Sequence of chain 1.E:
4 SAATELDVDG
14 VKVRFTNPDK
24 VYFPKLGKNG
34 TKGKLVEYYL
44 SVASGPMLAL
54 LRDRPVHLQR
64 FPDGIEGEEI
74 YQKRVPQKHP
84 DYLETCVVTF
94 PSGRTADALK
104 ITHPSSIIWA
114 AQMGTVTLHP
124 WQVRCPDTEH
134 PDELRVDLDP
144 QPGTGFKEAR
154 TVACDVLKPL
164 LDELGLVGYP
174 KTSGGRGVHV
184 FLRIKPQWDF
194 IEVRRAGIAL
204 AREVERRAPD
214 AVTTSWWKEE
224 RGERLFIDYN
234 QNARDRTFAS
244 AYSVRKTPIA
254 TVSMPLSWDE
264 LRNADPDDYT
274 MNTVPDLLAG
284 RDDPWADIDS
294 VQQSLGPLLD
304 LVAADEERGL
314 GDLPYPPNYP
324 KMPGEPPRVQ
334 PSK

A protein and the small-molecule ligand that binds it are described below.
Small molecule (SMILES): Nc1ccn([C@H]2C[C@H](O[P](=O)(O)OC[C@H]3O[C@@H](n4cnc5c(=O)nc(N)[nH]c54)C[C@@H]3O[P](=O)(O)OC[C@H]3O[C@@H](n4cnc5c(N)ncnc54)C[C@@H]3O[P](=O)(O)OC[C@H]3O[C@@H](n4cnc5c(=O)nc(N)[nH]c54)C[C@@H]3O[P](=O)(O)OC[C@H]3O[C@@H](n4ccc(N)nc4=O)C[C@@H]3O[P](=O)(O)OC[C@H]3O[C@@H](n4cnc5c(=O)nc(N)[nH]c54)C[C@@H]3O)[C@@H](CO[P](=O)(O)O[C@H]3C[C@H](n4cnc5c(=O)nc(N)[nH]c54)O[C@@H]3COP(=O)(O)O)O2)c(=O)n1

Binding-site contacts:
Ligand atom P contacts residue TYR25 of chain 1.E at 4.0 Å.
Ligand atom OP1 contacts residue LYS81 of chain 1.E at 3.4 Å.
Ligand atom O5' contacts residue PRO65 of chain 1.E at 3.9 Å.
Ligand atom OP3 contacts residue TYR25 of chain 1.E at 2.7 Å (h-bond).
Ligand atom C4' contacts residue ARG63 of chain 1.E at 4.0 Å.
Ligand atom C1' contacts residue ARG63 of chain 1.E at 4.2 Å.
Ligand atom OP3 contacts residue PRO65 of chain 1.E at 2.8 Å (h-bond).
Ligand atom C5' contacts residue GLN115 of chain 1.E at 3.5 Å.
Ligand atom C5' contacts residue LYS81 of chain 1.E at 4.0 Å.
Ligand atom O4' contacts residue ARG63 of chain 1.E at 3.2 Å (salt-bridge).
Ligand atom N7 contacts residue PRO65 of chain 1.E at 4.2 Å.
Ligand atom P contacts residue LYS35 of chain 1.E at 4.1 Å.
Ligand atom C5' contacts residue GLY117 of chain 1.E at 3.9 Å.
Ligand atom OP2 contacts residue GLN115 of chain 1.E at 3.9 Å.
Ligand atom P contacts residue GLN115 of chain 1.E at 3.6 Å.
Ligand atom OP1 contacts residue LYS81 of chain 1.E at 3.8 Å.
Ligand atom OP3 contacts residue LYS23 of chain 1.E at 3.8 Å.
Ligand atom OP1 contacts residue ARG17 of chain 1.E at 3.0 Å (salt-bridge).
Ligand atom P contacts residue PRO65 of chain 1.E at 3.7 Å.
Ligand atom P contacts residue ASN20 of chain 1.E at 3.8 Å.
Ligand atom OP1 contacts residue PRO65 of chain 1.E at 3.6 Å (h-bond).
Ligand atom OP1 contacts residue LYS23 of chain 1.E at 2.7 Å (salt-bridge).
Ligand atom P contacts residue ARG17 of chain 1.E at 3.9 Å.
Ligand atom OP1 contacts residue ASN20 of chain 1.E at 3.5 Å (h-bond).
Ligand atom O5' contacts residue LYS81 of chain 1.E at 3.9 Å.
Ligand atom C5' contacts residue PRO65 of chain 1.E at 4.2 Å (hydrophobic).
Ligand atom O3' contacts residue GLN115 of chain 1.E at 3.5 Å (h-bond).
Ligand atom P contacts residue LYS23 of chain 1.E at 3.9 Å.
Ligand atom O4' contacts residue MET116 of chain 1.E at 3.8 Å.
Ligand atom OP1 contacts residue GLN115 of chain 1.E at 3.1 Å (h-bond).
Ligand atom C4' contacts residue GLN115 of chain 1.E at 3.5 Å.
Ligand atom OP2 contacts residue LYS35 of chain 1.E at 2.9 Å (salt-bridge).
Ligand atom OP2 contacts residue THR19 of chain 1.E at 3.8 Å.
Ligand atom C5' contacts residue MET116 of chain 1.E at 3.7 Å (hydrophobic).
Ligand atom C8 contacts residue PRO65 of chain 1.E at 4.0 Å (hydrophobic).
Ligand atom C4' contacts residue MET116 of chain 1.E at 3.7 Å (hydrophobic).
Ligand atom C5' contacts residue MET116 of chain 1.E at 3.8 Å (hydrophobic).
Ligand atom OP2 contacts residue ASN20 of chain 1.E at 2.9 Å (h-bond).
Ligand atom C3' contacts residue GLN115 of chain 1.E at 3.9 Å.
Ligand atom OP2 contacts residue ARG17 of chain 1.E at 3.1 Å (salt-bridge).